Sequence of chain 1.B:
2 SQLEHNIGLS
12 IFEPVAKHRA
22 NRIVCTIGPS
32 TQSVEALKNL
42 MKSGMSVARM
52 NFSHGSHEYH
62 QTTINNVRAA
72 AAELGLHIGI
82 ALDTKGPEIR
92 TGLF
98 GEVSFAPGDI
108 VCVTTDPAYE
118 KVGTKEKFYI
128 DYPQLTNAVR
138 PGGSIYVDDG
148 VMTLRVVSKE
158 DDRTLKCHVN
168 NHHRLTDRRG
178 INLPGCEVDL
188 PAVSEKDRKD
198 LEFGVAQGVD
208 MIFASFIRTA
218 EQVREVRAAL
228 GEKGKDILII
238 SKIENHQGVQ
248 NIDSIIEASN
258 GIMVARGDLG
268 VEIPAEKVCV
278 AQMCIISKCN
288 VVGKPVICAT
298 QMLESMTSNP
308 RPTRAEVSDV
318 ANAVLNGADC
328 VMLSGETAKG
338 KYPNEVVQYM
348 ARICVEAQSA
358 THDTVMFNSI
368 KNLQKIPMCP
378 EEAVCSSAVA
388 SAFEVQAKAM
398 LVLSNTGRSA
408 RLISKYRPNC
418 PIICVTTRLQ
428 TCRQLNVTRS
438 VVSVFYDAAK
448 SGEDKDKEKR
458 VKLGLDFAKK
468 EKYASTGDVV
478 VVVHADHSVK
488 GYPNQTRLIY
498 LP

Binding-site contacts:
Ligand atom C4 contacts residue LEU400 of chain 1.B at 3.2 Å (hydrophobic).
Ligand atom O6P contacts residue THR403 of chain 1.B at 2.9 Å (h-bond).
Ligand atom O3 contacts residue ALA482 of chain 1.B at 2.9 Å (h-bond).
Ligand atom O4P contacts residue SER401 of chain 1.B at 2.6 Å (h-bond).
Ligand atom O6 contacts residue SER406 of chain 1.B at 3.7 Å.
Ligand atom O5P contacts residue ASN402 of chain 1.B at 2.7 Å (h-bond).
Ligand atom C1 contacts residue ALA482 of chain 1.B at 3.4 Å (hydrophobic).
Ligand atom C3 contacts residue ALA482 of chain 1.B at 3.3 Å (hydrophobic).
Ligand atom O5P contacts residue SER401 of chain 1.B at 3.7 Å.
Ligand atom P2 contacts residue THR403 of chain 1.B at 3.5 Å.
Ligand atom O6P contacts residue ARG405 of chain 1.B at 3.5 Å.
Ligand atom O1 contacts residue GLY488 of chain 1.B at 2.8 Å (h-bond).
Ligand atom C6 contacts residue LEU400 of chain 1.B at 3.5 Å (hydrophobic).
Ligand atom O4P contacts residue ARG405 of chain 1.B at 3.8 Å.
Ligand atom O2 contacts residue ASN402 of chain 1.B at 3.7 Å.
Ligand atom O5 contacts residue TYR489 of chain 1.B at 3.4 Å (h-bond).
Ligand atom P1 contacts residue LYS454 of chain 1.B at 3.8 Å.
Ligand atom P2 contacts residue SER406 of chain 1.B at 3.7 Å.
Ligand atom O4P contacts residue SER406 of chain 1.B at 2.7 Å (h-bond).
Ligand atom O5P contacts residue THR403 of chain 1.B at 2.8 Å (h-bond).
Ligand atom O4P contacts residue THR403 of chain 1.B at 3.8 Å.
Ligand atom C1 contacts residue GLY488 of chain 1.B at 3.8 Å.
Ligand atom C5 contacts residue LEU400 of chain 1.B at 3.8 Å (hydrophobic).
Ligand atom O4 contacts residue HIS481 of chain 1.B at 3.3 Å.
Ligand atom O2P contacts residue ASN402 of chain 1.B at 3.0 Å (h-bond).
Ligand atom O1P contacts residue LYS454 of chain 1.B at 2.7 Å (salt-bridge).
Ligand atom O5 contacts residue GLY488 of chain 1.B at 3.9 Å.
Ligand atom C5 contacts residue TYR489 of chain 1.B at 3.8 Å (hydrophobic).
Ligand atom O3 contacts residue HIS481 of chain 1.B at 3.5 Å.
Ligand atom O4 contacts residue LEU400 of chain 1.B at 2.7 Å (h-bond).
Ligand atom O2P contacts residue ARG457 of chain 1.B at 3.0 Å (salt-bridge).
Ligand atom O3 contacts residue LYS454 of chain 1.B at 3.8 Å.
Ligand atom P1 contacts residue ARG457 of chain 1.B at 3.8 Å.
Ligand atom P2 contacts residue SER401 of chain 1.B at 3.7 Å.
Ligand atom C1 contacts residue VAL486 of chain 1.B at 3.6 Å (hydrophobic).
Ligand atom O1 contacts residue LYS487 of chain 1.B at 3.2 Å.
Ligand atom C5 contacts residue PRO490 of chain 1.B at 3.9 Å (hydrophobic).
Ligand atom O4 contacts residue ALA482 of chain 1.B at 3.9 Å.
Ligand atom O4 contacts residue PRO490 of chain 1.B at 3.4 Å.
Ligand atom O1P contacts residue ARG457 of chain 1.B at 3.0 Å (salt-bridge).

A protein and the small-molecule ligand that binds it are described below.
Small molecule (SMILES): O=P(O)(O)OC[C@H]1O[C@@](CO)(OP(=O)(O)O)[C@@H](O)[C@@H]1O